Sequence of chain 1.A:
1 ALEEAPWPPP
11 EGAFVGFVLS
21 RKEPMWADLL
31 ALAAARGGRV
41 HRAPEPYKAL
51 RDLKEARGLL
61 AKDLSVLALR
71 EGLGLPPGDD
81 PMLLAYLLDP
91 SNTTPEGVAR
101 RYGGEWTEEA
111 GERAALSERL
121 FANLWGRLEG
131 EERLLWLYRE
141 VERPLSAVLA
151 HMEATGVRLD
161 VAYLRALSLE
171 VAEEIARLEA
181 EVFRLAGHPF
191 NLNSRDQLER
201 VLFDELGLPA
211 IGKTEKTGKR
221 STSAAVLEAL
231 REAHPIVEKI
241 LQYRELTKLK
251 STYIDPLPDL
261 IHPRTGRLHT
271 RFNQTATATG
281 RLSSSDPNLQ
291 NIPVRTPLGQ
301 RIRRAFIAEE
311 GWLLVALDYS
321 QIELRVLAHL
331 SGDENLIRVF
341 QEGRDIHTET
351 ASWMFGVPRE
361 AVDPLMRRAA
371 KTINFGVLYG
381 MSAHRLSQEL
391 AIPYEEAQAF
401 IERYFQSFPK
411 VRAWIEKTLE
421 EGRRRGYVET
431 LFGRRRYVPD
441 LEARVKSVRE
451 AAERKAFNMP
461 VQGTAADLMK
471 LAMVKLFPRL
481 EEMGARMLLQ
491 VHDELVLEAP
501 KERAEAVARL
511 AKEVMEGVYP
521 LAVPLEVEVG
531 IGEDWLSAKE

This small molecule binds to this protein.
Small molecule (SMILES): Nc1ccn([C@H]2C[C@H](O)[C@@H](CO[P](=O)(O)O[P](=O)(O)OP(=O)(O)O)O2)c(=O)n1

Binding-site contacts:
Ligand atom O3B contacts residue HIS347 of chain 1.A at 3.4 Å.
Ligand atom O1G contacts residue TYR319 of chain 1.A at 2.9 Å (h-bond).
Ligand atom O2G contacts residue GLN321 of chain 1.A at 3.0 Å (h-bond).
Ligand atom O3G contacts residue ARG367 of chain 1.A at 2.8 Å (salt-bridge).
Ligand atom O2B contacts residue GLN321 of chain 1.A at 3.2 Å.
Ligand atom O1B contacts residue GLN321 of chain 1.A at 3.4 Å (h-bond).
Ligand atom C3' contacts residue PHE375 of chain 1.A at 3.4 Å (hydrophobic).
Ligand atom O2G contacts residue ARG367 of chain 1.A at 2.8 Å (salt-bridge).
Ligand atom O3' contacts residue ILE322 of chain 1.A at 3.2 Å.
Ligand atom O3' contacts residue GLU323 of chain 1.A at 3.0 Å (salt-bridge).
Ligand atom C2' contacts residue GLU323 of chain 1.A at 3.4 Å.
Ligand atom O3A contacts residue MG1 of chain 1.D at 3.5 Å.
Ligand atom O1B contacts residue TYR319 of chain 1.A at 3.0 Å (h-bond).
Ligand atom O3' contacts residue PHE375 of chain 1.A at 3.1 Å.
Ligand atom O1A contacts residue ASP318 of chain 1.A at 3.2 Å (salt-bridge).
Ligand atom O3A contacts residue LYS371 of chain 1.A at 3.5 Å (salt-bridge).
Ligand atom O3B contacts residue MG1 of chain 1.D at 3.5 Å.
Ligand atom PA contacts residue MG1 of chain 1.D at 3.4 Å.
Ligand atom O2B contacts residue PHE375 of chain 1.A at 3.2 Å.
Ligand atom O2A contacts residue LYS371 of chain 1.A at 2.8 Å (salt-bridge).
Ligand atom O1A contacts residue ASP493 of chain 1.A at 2.9 Å (salt-bridge).
Ligand atom O2G contacts residue SER320 of chain 1.A at 3.5 Å.
Ligand atom C2' contacts residue PHE375 of chain 1.A at 3.5 Å (hydrophobic).
Ligand atom PA contacts residue MG1 of chain 1.E at 3.5 Å.
Ligand atom O1G contacts residue ASP318 of chain 1.A at 2.9 Å (salt-bridge).
Ligand atom O4' contacts residue ARG281 of chain 1.A at 3.1 Å (salt-bridge).
Ligand atom C1' contacts residue GLU323 of chain 1.A at 3.5 Å.
Ligand atom PB contacts residue MG1 of chain 1.D at 3.1 Å.
Ligand atom O3B contacts residue GLN321 of chain 1.A at 3.5 Å (h-bond).
Ligand atom O1B contacts residue ASP493 of chain 1.A at 2.9 Å (salt-bridge).
Ligand atom O1G contacts residue MG1 of chain 1.D at 2.1 Å.
Ligand atom C5' contacts residue ASP493 of chain 1.A at 3.3 Å.
Ligand atom O2B contacts residue ILE322 of chain 1.A at 3.3 Å (h-bond).
Ligand atom PG contacts residue MG1 of chain 1.D at 3.3 Å.
Ligand atom O1B contacts residue MG1 of chain 1.D at 2.1 Å.
Ligand atom O3G contacts residue LYS371 of chain 1.A at 2.8 Å (salt-bridge).
Ligand atom O1B contacts residue ILE322 of chain 1.A at 3.2 Å (h-bond).
Ligand atom O2B contacts residue HIS347 of chain 1.A at 3.1 Å (h-bond).
Ligand atom O1A contacts residue MG1 of chain 1.E at 2.4 Å.
Ligand atom O1A contacts residue MG1 of chain 1.D at 2.1 Å.